Sequence of chain 6.QA:
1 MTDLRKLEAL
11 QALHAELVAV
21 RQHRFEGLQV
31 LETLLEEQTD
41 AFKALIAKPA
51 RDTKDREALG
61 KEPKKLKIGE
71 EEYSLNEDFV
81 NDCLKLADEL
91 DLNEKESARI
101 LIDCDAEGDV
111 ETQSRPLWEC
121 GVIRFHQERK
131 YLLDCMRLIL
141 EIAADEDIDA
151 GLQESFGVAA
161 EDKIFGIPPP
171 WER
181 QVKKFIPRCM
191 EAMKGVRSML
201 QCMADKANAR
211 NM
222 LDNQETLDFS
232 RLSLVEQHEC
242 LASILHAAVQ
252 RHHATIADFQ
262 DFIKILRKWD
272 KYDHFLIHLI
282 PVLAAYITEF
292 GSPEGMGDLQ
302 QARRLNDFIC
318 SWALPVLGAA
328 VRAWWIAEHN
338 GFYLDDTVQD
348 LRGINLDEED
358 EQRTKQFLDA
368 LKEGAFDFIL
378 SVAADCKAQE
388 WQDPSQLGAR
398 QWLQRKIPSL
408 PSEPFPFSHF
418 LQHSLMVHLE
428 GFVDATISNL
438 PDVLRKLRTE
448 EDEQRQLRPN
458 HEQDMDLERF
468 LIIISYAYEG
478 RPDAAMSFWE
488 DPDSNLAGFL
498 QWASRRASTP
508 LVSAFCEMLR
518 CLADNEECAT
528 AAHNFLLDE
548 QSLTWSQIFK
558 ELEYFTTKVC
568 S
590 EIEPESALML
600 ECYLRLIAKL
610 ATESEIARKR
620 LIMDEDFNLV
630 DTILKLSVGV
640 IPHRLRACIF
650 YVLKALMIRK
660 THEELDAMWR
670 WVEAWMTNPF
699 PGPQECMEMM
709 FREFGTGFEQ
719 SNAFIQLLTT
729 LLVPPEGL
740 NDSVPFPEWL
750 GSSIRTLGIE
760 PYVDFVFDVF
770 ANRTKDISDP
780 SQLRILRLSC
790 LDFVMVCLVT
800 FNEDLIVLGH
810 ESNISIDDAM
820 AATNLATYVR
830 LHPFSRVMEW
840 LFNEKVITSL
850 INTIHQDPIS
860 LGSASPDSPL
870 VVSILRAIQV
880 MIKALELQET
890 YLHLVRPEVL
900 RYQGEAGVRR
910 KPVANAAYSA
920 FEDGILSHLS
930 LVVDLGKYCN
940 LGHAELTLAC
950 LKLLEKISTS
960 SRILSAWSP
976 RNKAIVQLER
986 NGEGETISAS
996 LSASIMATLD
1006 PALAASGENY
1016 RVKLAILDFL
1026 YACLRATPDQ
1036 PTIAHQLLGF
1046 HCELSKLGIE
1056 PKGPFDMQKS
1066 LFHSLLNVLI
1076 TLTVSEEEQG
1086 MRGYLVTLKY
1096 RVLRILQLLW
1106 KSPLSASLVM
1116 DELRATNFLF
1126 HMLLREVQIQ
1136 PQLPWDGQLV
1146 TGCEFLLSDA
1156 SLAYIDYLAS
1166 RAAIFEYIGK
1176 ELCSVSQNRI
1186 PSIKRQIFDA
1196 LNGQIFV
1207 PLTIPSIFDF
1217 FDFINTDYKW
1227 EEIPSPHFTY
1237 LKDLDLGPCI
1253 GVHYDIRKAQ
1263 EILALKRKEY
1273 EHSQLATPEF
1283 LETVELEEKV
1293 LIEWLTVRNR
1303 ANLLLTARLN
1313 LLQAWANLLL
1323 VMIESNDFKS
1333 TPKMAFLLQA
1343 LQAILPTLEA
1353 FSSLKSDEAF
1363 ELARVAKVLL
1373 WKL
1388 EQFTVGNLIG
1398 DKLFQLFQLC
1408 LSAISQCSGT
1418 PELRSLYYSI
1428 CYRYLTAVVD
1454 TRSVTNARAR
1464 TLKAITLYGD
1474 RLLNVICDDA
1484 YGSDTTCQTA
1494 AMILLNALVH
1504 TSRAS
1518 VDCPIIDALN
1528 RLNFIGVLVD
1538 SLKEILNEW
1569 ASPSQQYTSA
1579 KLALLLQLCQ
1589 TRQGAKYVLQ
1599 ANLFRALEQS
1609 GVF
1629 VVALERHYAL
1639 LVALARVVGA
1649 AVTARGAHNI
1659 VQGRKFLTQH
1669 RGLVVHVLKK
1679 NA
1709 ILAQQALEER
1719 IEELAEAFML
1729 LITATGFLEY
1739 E

This small molecule binds to this protein.
Small molecule (SMILES): N[C@@H](Cc1ccccc1)C(=O)NCC=O

Binding-site contacts:
Ligand atom N contacts residue ARG442 of chain 6.QA at 4.2 Å.
Ligand atom CD1 contacts residue PRO438 of chain 6.QA at 4.4 Å (hydrophobic).
Ligand atom N contacts residue SER491 of chain 6.QA at 4.1 Å.
Ligand atom CD2 contacts residue ARG442 of chain 6.QA at 3.5 Å.
Ligand atom CE2 contacts residue PRO438 of chain 6.QA at 3.7 Å (hydrophobic).
Ligand atom O contacts residue ARG442 of chain 6.QA at 4.3 Å.
Ligand atom CZ contacts residue PHE496 of chain 6.QA at 3.9 Å (hydrophobic).
Ligand atom CA contacts residue ARG442 of chain 6.QA at 3.6 Å.
Ligand atom CE1 contacts residue PHE496 of chain 6.QA at 3.6 Å (hydrophobic).
Ligand atom CB contacts residue GLY495 of chain 6.QA at 3.9 Å.
Ligand atom CD1 contacts residue ILE434 of chain 6.QA at 4.1 Å (hydrophobic).
Ligand atom CE1 contacts residue PRO438 of chain 6.QA at 3.8 Å (hydrophobic).
Ligand atom C contacts residue ASN492 of chain 6.QA at 4.0 Å.
Ligand atom O contacts residue ASN492 of chain 6.QA at 4.2 Å.
Ligand atom CG contacts residue ASN492 of chain 6.QA at 4.3 Å.
Ligand atom CB contacts residue PHE496 of chain 6.QA at 3.9 Å (hydrophobic).
Ligand atom CB contacts residue ASN492 of chain 6.QA at 3.8 Å.
Ligand atom N contacts residue ASN492 of chain 6.QA at 3.3 Å (h-bond).
Ligand atom O contacts residue PRO438 of chain 6.QA at 4.0 Å.
Ligand atom CD1 contacts residue PHE496 of chain 6.QA at 3.7 Å (hydrophobic).
Ligand atom CD2 contacts residue PRO438 of chain 6.QA at 4.4 Å (hydrophobic).
Ligand atom CD1 contacts residue ASN492 of chain 6.QA at 3.9 Å.
Ligand atom CZ contacts residue PRO438 of chain 6.QA at 3.4 Å (hydrophobic).
Ligand atom CE2 contacts residue ARG442 of chain 6.QA at 3.6 Å.
Ligand atom CE1 contacts residue ILE434 of chain 6.QA at 3.9 Å (hydrophobic).
Ligand atom CG contacts residue PHE496 of chain 6.QA at 4.0 Å (hydrophobic).
Ligand atom CG contacts residue GLY495 of chain 6.QA at 4.4 Å.
Ligand atom C contacts residue ARG442 of chain 6.QA at 4.4 Å.
Ligand atom CA contacts residue ASN492 of chain 6.QA at 3.3 Å.